Sequence of chain 1.A:
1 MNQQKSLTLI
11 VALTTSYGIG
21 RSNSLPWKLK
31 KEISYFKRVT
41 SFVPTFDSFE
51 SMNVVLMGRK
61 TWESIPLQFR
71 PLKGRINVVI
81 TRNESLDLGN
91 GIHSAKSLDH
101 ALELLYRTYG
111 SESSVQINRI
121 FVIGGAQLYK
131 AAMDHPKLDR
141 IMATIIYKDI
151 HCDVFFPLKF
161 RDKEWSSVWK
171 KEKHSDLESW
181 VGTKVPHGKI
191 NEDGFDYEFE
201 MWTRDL

Binding-site contacts:
Ligand atom N3' contacts residue ILE10 of chain 1.A at 3.5 Å.
Ligand atom C4A contacts residue PHE36 of chain 1.A at 3.6 Å (hydrophobic).
Ligand atom C4B contacts residue ILE10 of chain 1.A at 3.8 Å (hydrophobic).
Ligand atom N4' contacts residue PHE36 of chain 1.A at 3.6 Å.
Ligand atom C2B contacts residue ALA12 of chain 1.A at 3.8 Å (hydrophobic).
Ligand atom C3' contacts residue PRO66 of chain 1.A at 3.7 Å (hydrophobic).
Ligand atom N3' contacts residue ALA12 of chain 1.A at 4.0 Å.
Ligand atom C51 contacts residue PHE69 of chain 1.A at 3.2 Å (hydrophobic).
Ligand atom C4B contacts residue PHE36 of chain 1.A at 3.5 Å (hydrophobic).
Ligand atom C8A contacts residue PHE36 of chain 1.A at 3.9 Å (hydrophobic).
Ligand atom N4' contacts residue TYR129 of chain 1.A at 3.4 Å (h-bond).
Ligand atom N2' contacts residue VAL11 of chain 1.A at 3.5 Å.
Ligand atom N3' contacts residue PHE36 of chain 1.A at 3.6 Å.
Ligand atom C21 contacts residue SER64 of chain 1.A at 3.3 Å.
Ligand atom N4' contacts residue ILE10 of chain 1.A at 3.0 Å (h-bond).
Ligand atom C2B contacts residue PHE36 of chain 1.A at 3.9 Å (hydrophobic).
Ligand atom N4' contacts residue NAP1 of chain 1.B at 3.4 Å.
Ligand atom N2' contacts residue GLU32 of chain 1.A at 2.7 Å (salt-bridge).
Ligand atom N2' contacts residue ALA12 of chain 1.A at 3.7 Å.
Ligand atom C2B contacts residue GLU32 of chain 1.A at 3.6 Å.
Ligand atom C7B contacts residue LEU25 of chain 1.A at 3.5 Å (hydrophobic).
Ligand atom N2' contacts residue THR144 of chain 1.A at 3.7 Å.
Ligand atom C5B contacts residue NAP1 of chain 1.B at 3.6 Å.
Ligand atom N2' contacts residue ILE10 of chain 1.A at 3.8 Å.
Ligand atom C7B contacts residue ILE33 of chain 1.A at 3.2 Å (hydrophobic).
Ligand atom C8A contacts residue GLU32 of chain 1.A at 3.7 Å.
Ligand atom C8' contacts residue ILE33 of chain 1.A at 3.2 Å (hydrophobic).
Ligand atom N3' contacts residue NAP1 of chain 1.B at 3.5 Å (h-bond).
Ligand atom C61 contacts residue THR61 of chain 1.A at 3.9 Å.
Ligand atom C4' contacts residue PRO66 of chain 1.A at 3.5 Å (hydrophobic).
Ligand atom C4A contacts residue NAP1 of chain 1.B at 3.6 Å.
Ligand atom C2B contacts residue VAL11 of chain 1.A at 3.9 Å (hydrophobic).
Ligand atom C5B contacts residue PHE36 of chain 1.A at 3.9 Å (hydrophobic).
Ligand atom C4B contacts residue NAP1 of chain 1.B at 3.4 Å.
Ligand atom N1' contacts residue GLU32 of chain 1.A at 2.8 Å (salt-bridge).
Ligand atom N3' contacts residue VAL11 of chain 1.A at 3.5 Å.
Ligand atom N4' contacts residue ILE123 of chain 1.A at 2.7 Å (h-bond).
Ligand atom C8' contacts residue GLU32 of chain 1.A at 3.7 Å.
Ligand atom O2' contacts residue LEU25 of chain 1.A at 3.4 Å.
Ligand atom C8' contacts residue LEU25 of chain 1.A at 3.9 Å (hydrophobic).

The protein below binds the small molecule below.
Small molecule (SMILES): COc1ccc(OC)c(CN(C)c2ccc3nc(N)nc(N)c3c2)c1